Binding-site contacts:
Ligand atom O7 contacts residue ASN77 of chain 1.B at 3.6 Å.
Ligand atom O5 contacts residue ASN77 of chain 1.B at 2.3 Å (h-bond).
Ligand atom O7 contacts residue ALA86 of chain 1.B at 3.6 Å.
Ligand atom C3 contacts residue GLN89 of chain 1.B at 4.4 Å.
Ligand atom O7 contacts residue VAL87 of chain 1.B at 2.9 Å (h-bond).
Ligand atom C6 contacts residue ASN80 of chain 1.B at 3.8 Å.
Ligand atom C3 contacts residue ASN77 of chain 1.B at 3.7 Å.
Ligand atom O3 contacts residue GLN89 of chain 1.B at 3.2 Å (h-bond).
Ligand atom C5 contacts residue ASN77 of chain 1.B at 3.6 Å.
Ligand atom O6 contacts residue ASN80 of chain 1.B at 4.5 Å.
Ligand atom C7 contacts residue ALA86 of chain 1.B at 4.2 Å (hydrophobic).
Ligand atom C8 contacts residue GLN89 of chain 1.B at 3.0 Å.
Ligand atom N2 contacts residue ASN77 of chain 1.B at 2.9 Å (h-bond).
Ligand atom O7 contacts residue GLN89 of chain 1.B at 2.7 Å (h-bond).
Ligand atom C6 contacts residue LEU82 of chain 1.B at 4.5 Å (hydrophobic).
Ligand atom O5 contacts residue ASN80 of chain 1.B at 3.2 Å (h-bond).
Ligand atom C1 contacts residue ASN80 of chain 1.B at 3.8 Å.
Ligand atom C1 contacts residue ASN77 of chain 1.B at 1.4 Å.
Ligand atom N2 contacts residue GLN89 of chain 1.B at 3.5 Å (h-bond).
Ligand atom C2 contacts residue GLN89 of chain 1.B at 4.2 Å.
Ligand atom O6 contacts residue LEU84 of chain 1.B at 3.6 Å.
Ligand atom C7 contacts residue VAL87 of chain 1.B at 4.0 Å (hydrophobic).
Ligand atom C2 contacts residue ASN77 of chain 1.B at 2.4 Å.
Ligand atom C5 contacts residue ASN80 of chain 1.B at 3.7 Å.
Ligand atom O6 contacts residue LEU82 of chain 1.B at 4.4 Å.
Ligand atom C8 contacts residue ALA86 of chain 1.B at 4.1 Å (hydrophobic).
Ligand atom C4 contacts residue ASN77 of chain 1.B at 4.1 Å.
Ligand atom O5 contacts residue LEU84 of chain 1.B at 4.0 Å.
Ligand atom C7 contacts residue GLN89 of chain 1.B at 2.8 Å.
Ligand atom C8 contacts residue VAL87 of chain 1.B at 4.3 Å (hydrophobic).
Ligand atom C7 contacts residue ASN77 of chain 1.B at 3.5 Å.

The protein below binds the small molecule below.
Small molecule (SMILES): CC(=O)N[C@@H]1[C@@H](O)[C@H](O)[C@@H](CO)O[C@H]1O

Sequence of chain 1.B:
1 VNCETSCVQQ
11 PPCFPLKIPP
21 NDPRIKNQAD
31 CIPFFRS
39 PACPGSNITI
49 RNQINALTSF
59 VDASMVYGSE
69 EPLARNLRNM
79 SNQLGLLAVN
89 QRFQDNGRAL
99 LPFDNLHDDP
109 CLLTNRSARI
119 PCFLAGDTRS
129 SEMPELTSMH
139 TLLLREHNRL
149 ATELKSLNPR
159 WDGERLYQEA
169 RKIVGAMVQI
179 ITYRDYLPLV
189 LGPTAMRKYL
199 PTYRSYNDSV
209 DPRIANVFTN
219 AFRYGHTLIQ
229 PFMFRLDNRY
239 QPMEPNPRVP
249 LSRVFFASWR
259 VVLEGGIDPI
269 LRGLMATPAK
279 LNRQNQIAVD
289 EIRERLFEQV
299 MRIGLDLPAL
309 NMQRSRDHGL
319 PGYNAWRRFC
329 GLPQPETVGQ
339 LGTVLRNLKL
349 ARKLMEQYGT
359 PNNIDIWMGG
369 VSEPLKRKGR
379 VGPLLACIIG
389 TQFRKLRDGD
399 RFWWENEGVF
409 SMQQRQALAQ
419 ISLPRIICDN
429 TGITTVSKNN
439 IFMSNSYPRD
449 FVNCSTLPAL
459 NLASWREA